Sequence of chain 1.C:
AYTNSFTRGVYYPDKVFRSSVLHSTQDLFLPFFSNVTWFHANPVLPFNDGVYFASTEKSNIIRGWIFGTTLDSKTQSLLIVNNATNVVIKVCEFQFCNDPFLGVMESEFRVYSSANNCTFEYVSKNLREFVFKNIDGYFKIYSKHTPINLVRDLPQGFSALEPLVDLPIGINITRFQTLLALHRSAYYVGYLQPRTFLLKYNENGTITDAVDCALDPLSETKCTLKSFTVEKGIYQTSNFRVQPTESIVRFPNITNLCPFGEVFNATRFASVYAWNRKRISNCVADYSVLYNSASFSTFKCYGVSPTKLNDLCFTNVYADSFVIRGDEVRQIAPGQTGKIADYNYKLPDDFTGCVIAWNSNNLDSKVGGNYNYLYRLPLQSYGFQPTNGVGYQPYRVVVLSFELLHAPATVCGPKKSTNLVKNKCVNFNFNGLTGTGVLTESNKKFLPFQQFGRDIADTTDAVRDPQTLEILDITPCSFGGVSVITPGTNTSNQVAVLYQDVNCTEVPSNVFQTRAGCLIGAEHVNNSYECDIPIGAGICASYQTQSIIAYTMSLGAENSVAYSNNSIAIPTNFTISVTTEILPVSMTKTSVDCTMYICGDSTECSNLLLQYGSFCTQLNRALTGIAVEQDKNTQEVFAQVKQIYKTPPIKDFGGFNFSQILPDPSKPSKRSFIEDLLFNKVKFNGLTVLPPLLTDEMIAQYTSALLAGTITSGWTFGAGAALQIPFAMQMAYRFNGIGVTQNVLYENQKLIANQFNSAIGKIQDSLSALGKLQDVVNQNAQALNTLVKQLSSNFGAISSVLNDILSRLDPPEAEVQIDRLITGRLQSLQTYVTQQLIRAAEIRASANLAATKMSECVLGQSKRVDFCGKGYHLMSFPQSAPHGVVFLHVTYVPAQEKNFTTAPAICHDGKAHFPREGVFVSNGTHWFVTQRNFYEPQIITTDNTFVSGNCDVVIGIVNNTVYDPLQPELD

Binding-site contacts:
Ligand atom C5 contacts residue ASN603 of chain 1.C at 3.7 Å.
Ligand atom O7 contacts residue THR604 of chain 1.C at 3.9 Å.
Ligand atom O7 contacts residue ASN603 of chain 1.C at 3.6 Å (h-bond).
Ligand atom C7 contacts residue ASN603 of chain 1.C at 3.5 Å.
Ligand atom C1 contacts residue ASN603 of chain 1.C at 1.4 Å.
Ligand atom O5 contacts residue ASN603 of chain 1.C at 2.4 Å (h-bond).
Ligand atom C2 contacts residue ASN603 of chain 1.C at 2.4 Å.
Ligand atom O6 contacts residue ASN603 of chain 1.C at 3.8 Å.
Ligand atom C4 contacts residue ASN603 of chain 1.C at 4.2 Å.
Ligand atom C8 contacts residue ASN603 of chain 1.C at 4.5 Å.
Ligand atom N2 contacts residue ASN603 of chain 1.C at 2.7 Å (h-bond).
Ligand atom C3 contacts residue ASN603 of chain 1.C at 3.7 Å.

This small molecule binds to this protein.
Small molecule (SMILES): CC(=O)N[C@@H]1[C@@H](O)[C@H](O)[C@@H](CO)O[C@H]1O